Sequence of chain 1.C:
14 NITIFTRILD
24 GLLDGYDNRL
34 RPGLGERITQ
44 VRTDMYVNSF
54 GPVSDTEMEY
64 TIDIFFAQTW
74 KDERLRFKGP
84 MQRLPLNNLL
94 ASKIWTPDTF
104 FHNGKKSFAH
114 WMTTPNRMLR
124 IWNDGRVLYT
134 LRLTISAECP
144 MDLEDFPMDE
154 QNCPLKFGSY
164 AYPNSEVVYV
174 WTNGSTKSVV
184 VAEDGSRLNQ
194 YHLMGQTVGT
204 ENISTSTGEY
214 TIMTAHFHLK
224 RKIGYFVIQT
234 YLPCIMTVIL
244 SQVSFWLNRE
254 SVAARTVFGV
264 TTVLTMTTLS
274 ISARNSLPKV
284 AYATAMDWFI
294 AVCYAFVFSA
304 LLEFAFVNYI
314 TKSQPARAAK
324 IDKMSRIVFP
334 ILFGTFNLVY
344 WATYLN

Binding-site contacts:
Ligand atom C1 contacts residue ASN167 of chain 1.C at 4.0 Å.
Ligand atom O5 contacts residue ASN167 of chain 1.C at 3.2 Å (h-bond).
Ligand atom N2 contacts residue ASN205 of chain 1.C at 2.9 Å (h-bond).
Ligand atom C8 contacts residue ASN205 of chain 1.C at 3.9 Å.
Ligand atom C2 contacts residue ASN205 of chain 1.C at 2.4 Å.
Ligand atom C7 contacts residue ASN205 of chain 1.C at 3.4 Å.
Ligand atom C5 contacts residue ASN205 of chain 1.C at 3.6 Å.
Ligand atom C6 contacts residue ASN167 of chain 1.C at 3.8 Å.
Ligand atom O5 contacts residue ASN205 of chain 1.C at 2.4 Å (h-bond).
Ligand atom C3 contacts residue ASN205 of chain 1.C at 3.8 Å.
Ligand atom C4 contacts residue ASN205 of chain 1.C at 4.2 Å.
Ligand atom C8 contacts residue GLU204 of chain 1.C at 4.3 Å.
Ligand atom C1 contacts residue ASN205 of chain 1.C at 1.4 Å.
Ligand atom O7 contacts residue ASN205 of chain 1.C at 3.6 Å.
Ligand atom C5 contacts residue ASN167 of chain 1.C at 3.8 Å.

This protein binds this small molecule.
Small molecule (SMILES): CC(=O)N[C@@H]1[C@@H](O)[C@H](O)[C@@H](CO)O[C@H]1O